Sequence of chain 1.B:
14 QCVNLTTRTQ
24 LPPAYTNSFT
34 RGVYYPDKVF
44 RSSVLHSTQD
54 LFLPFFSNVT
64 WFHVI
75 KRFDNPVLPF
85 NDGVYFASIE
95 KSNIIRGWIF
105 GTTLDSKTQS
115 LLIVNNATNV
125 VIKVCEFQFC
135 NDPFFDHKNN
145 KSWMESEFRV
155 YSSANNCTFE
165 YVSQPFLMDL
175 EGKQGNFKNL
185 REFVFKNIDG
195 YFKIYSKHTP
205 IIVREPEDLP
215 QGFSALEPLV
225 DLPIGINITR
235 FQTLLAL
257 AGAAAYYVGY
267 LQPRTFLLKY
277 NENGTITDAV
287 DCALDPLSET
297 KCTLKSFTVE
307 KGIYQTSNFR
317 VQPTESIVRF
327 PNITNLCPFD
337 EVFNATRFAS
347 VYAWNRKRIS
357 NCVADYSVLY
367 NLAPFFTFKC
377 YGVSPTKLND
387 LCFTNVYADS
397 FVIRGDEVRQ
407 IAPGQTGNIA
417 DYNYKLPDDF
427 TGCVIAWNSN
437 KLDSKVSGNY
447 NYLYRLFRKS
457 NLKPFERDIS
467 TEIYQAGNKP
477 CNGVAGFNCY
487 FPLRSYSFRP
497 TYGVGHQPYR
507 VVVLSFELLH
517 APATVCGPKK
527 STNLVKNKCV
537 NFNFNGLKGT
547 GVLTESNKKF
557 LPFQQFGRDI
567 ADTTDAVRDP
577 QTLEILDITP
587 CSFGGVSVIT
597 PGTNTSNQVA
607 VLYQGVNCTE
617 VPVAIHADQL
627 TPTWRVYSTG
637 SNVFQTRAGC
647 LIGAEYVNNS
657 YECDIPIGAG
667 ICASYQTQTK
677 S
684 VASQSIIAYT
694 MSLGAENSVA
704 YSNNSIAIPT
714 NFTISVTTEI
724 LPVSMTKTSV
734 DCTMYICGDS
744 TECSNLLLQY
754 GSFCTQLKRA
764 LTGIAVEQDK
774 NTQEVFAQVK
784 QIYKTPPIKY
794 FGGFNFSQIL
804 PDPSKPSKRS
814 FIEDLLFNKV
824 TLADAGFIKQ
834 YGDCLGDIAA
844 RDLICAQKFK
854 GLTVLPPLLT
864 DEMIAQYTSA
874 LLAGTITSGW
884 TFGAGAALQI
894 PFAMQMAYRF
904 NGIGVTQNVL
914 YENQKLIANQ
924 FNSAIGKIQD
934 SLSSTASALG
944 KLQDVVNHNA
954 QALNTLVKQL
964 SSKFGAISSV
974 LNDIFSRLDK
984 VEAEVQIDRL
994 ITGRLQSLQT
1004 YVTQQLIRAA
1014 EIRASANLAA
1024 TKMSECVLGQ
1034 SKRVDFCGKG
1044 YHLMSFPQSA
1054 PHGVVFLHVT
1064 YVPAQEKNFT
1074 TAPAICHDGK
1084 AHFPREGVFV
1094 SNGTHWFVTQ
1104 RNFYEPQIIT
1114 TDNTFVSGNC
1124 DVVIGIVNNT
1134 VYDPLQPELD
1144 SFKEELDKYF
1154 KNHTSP

This protein binds this small molecule.
Small molecule (SMILES): CC(=O)N[C@H]1[C@H](O[C@H]2[C@H](O)[C@@H](NC(C)=O)CO[C@@H]2CO[C@@H]2O[C@@H](C)[C@@H](O)[C@@H](O)[C@@H]2O)O[C@H](CO)[C@@H](O)[C@@H]1O

Binding-site contacts:
Ligand atom C4 contacts residue ASN1071 of chain 1.B at 4.2 Å.
Ligand atom C8 contacts residue ASN1071 of chain 1.B at 4.2 Å.
Ligand atom C2 contacts residue ASN1071 of chain 1.B at 2.5 Å.
Ligand atom C1 contacts residue ASN1071 of chain 1.B at 1.4 Å.
Ligand atom O7 contacts residue ALA703 of chain 1.B at 4.3 Å.
Ligand atom C5 contacts residue ALA703 of chain 1.B at 3.8 Å (hydrophobic).
Ligand atom C1 contacts residue ALA703 of chain 1.B at 4.5 Å (hydrophobic).
Ligand atom O7 contacts residue ASN1071 of chain 1.B at 4.2 Å.
Ligand atom C3 contacts residue ASN1071 of chain 1.B at 3.8 Å.
Ligand atom O5 contacts residue ASN1071 of chain 1.B at 2.3 Å (h-bond).
Ligand atom C8 contacts residue GLU1069 of chain 1.B at 3.4 Å.
Ligand atom O5 contacts residue ALA703 of chain 1.B at 4.4 Å.
Ligand atom C5 contacts residue ASN1071 of chain 1.B at 3.7 Å.
Ligand atom C7 contacts residue ASN1071 of chain 1.B at 3.8 Å.
Ligand atom N2 contacts residue ASN1071 of chain 1.B at 3.0 Å (h-bond).